Sequence of chain 1.D:
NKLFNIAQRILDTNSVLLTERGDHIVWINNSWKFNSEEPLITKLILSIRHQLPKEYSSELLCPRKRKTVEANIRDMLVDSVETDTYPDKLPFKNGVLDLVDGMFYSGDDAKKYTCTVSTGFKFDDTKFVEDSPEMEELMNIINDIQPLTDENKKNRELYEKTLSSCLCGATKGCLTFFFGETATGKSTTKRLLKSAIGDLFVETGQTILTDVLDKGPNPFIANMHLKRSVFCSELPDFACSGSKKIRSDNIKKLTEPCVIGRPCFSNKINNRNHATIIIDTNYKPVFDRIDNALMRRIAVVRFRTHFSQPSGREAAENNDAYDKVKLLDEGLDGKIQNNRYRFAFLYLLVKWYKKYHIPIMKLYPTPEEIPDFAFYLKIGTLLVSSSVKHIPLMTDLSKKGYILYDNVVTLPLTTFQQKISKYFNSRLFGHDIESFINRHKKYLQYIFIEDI

Sequence of chain 1.E:
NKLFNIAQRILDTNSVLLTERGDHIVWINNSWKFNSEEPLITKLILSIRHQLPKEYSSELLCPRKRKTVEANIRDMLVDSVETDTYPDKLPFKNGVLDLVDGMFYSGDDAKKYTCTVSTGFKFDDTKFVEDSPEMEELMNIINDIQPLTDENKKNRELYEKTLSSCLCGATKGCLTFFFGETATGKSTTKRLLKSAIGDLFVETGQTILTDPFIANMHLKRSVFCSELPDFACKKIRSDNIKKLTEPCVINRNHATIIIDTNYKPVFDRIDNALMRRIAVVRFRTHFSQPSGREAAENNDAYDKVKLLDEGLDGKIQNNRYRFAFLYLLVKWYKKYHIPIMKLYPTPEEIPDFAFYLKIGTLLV

Binding-site contacts:
Ligand atom O1A contacts residue SER510 of chain 1.D at 3.6 Å.
Ligand atom PG contacts residue ARG619 of chain 1.E at 3.4 Å.
Ligand atom C8 contacts residue LEU655 of chain 1.D at 3.5 Å (hydrophobic).
Ligand atom C8 contacts residue THR511 of chain 1.D at 3.3 Å.
Ligand atom O2G contacts residue ARG620 of chain 1.E at 2.4 Å (salt-bridge).
Ligand atom O2A contacts residue SER510 of chain 1.D at 3.3 Å (h-bond).
Ligand atom O3G contacts residue THR505 of chain 1.D at 3.3 Å.
Ligand atom N3 contacts residue ASP652 of chain 1.D at 3.4 Å (salt-bridge).
Ligand atom O1B contacts residue LYS509 of chain 1.D at 3.0 Å (salt-bridge).
Ligand atom PB contacts residue THR507 of chain 1.D at 3.6 Å.
Ligand atom N3 contacts residue PHE630 of chain 1.D at 3.4 Å.
Ligand atom O2A contacts residue LYS509 of chain 1.D at 3.6 Å (salt-bridge).
Ligand atom N1 contacts residue ASP467 of chain 1.D at 3.2 Å (salt-bridge).
Ligand atom O2A contacts residue GLY508 of chain 1.D at 3.2 Å.
Ligand atom N6 contacts residue ASP467 of chain 1.D at 2.6 Å (salt-bridge).
Ligand atom C5 contacts residue PHE630 of chain 1.D at 3.5 Å (hydrophobic).
Ligand atom O3G contacts residue ALA506 of chain 1.D at 3.1 Å (h-bond).
Ligand atom C2 contacts residue LEU650 of chain 1.D at 3.1 Å (hydrophobic).
Ligand atom N7 contacts residue LEU655 of chain 1.D at 3.4 Å.
Ligand atom O1B contacts residue ALA506 of chain 1.D at 2.9 Å (h-bond).
Ligand atom O2A contacts residue THR511 of chain 1.D at 2.6 Å (h-bond).
Ligand atom PG contacts residue ARG620 of chain 1.E at 3.6 Å.
Ligand atom C2 contacts residue ASP652 of chain 1.D at 3.6 Å.
Ligand atom O3G contacts residue LYS509 of chain 1.D at 3.5 Å (salt-bridge).
Ligand atom C6 contacts residue ASP467 of chain 1.D at 3.4 Å.
Ligand atom C4 contacts residue PHE630 of chain 1.D at 3.4 Å (hydrophobic).
Ligand atom O3A contacts residue THR507 of chain 1.D at 3.0 Å (h-bond).
Ligand atom O2B contacts residue LYS509 of chain 1.D at 3.2 Å (salt-bridge).
Ligand atom N9 contacts residue PHE630 of chain 1.D at 3.6 Å.
Ligand atom O3A contacts residue GLY508 of chain 1.D at 2.9 Å (h-bond).
Ligand atom O3A contacts residue ALA506 of chain 1.D at 3.4 Å.
Ligand atom O1B contacts residue GLU504 of chain 1.D at 3.5 Å (salt-bridge).
Ligand atom O1G contacts residue GLU557 of chain 1.D at 3.0 Å (salt-bridge).
Ligand atom O3' contacts residue LEU651 of chain 1.D at 3.4 Å.
Ligand atom C2 contacts residue PHE630 of chain 1.D at 3.5 Å (hydrophobic).
Ligand atom O2G contacts residue ARG619 of chain 1.E at 2.3 Å (salt-bridge).
Ligand atom O1B contacts residue THR507 of chain 1.D at 3.0 Å (h-bond).
Ligand atom O2B contacts residue SER510 of chain 1.D at 2.5 Å (h-bond).
Ligand atom O4' contacts residue PHE630 of chain 1.D at 3.5 Å.
Ligand atom C5 contacts residue LEU655 of chain 1.D at 3.6 Å (hydrophobic).

A protein and the small-molecule ligand that binds it are described below.
Small molecule (SMILES): Nc1ncnc2c1ncn2[C@@H]1O[C@H](CO[P](=O)(O)O[P](=O)(O)NP(=O)(O)O)[C@@H](O)[C@H]1O